Sequence of chain 1.A:
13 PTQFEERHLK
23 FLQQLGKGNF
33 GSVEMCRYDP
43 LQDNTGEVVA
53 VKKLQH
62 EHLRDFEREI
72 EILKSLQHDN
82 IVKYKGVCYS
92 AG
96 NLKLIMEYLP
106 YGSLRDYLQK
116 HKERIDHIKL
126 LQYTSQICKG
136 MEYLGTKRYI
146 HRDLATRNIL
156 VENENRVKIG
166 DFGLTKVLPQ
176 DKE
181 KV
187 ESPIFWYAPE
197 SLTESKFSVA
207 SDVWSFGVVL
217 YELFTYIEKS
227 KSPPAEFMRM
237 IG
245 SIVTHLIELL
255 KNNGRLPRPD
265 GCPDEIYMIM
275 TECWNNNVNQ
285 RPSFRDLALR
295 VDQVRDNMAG

The protein below binds the small molecule below.
Small molecule (SMILES): C[C@@H]1CCN(C(=O)N2CC[C@@H](S(=O)(=O)c3ccccc3)C2)C[C@@H]1N(C)c1ncnc2[nH]ccc12

Binding-site contacts:
Ligand atom C15 contacts residue LEU104 of chain 1.A at 3.9 Å (hydrophobic).
Ligand atom O27 contacts residue VAL35 of chain 1.A at 3.7 Å.
Ligand atom C34 contacts residue GLY33 of chain 1.A at 3.6 Å.
Ligand atom C17 contacts residue TYR103 of chain 1.A at 3.5 Å (hydrophobic).
Ligand atom C23 contacts residue LYS54 of chain 1.A at 3.9 Å.
Ligand atom C10 contacts residue LEU155 of chain 1.A at 3.6 Å (hydrophobic).
Ligand atom C1 contacts residue LEU155 of chain 1.A at 3.4 Å (hydrophobic).
Ligand atom C30 contacts residue GLY30 of chain 1.A at 3.7 Å.
Ligand atom C13 contacts residue LEU155 of chain 1.A at 3.8 Å (hydrophobic).
Ligand atom O20 contacts residue GLY28 of chain 1.A at 3.5 Å.
Ligand atom O28 contacts residue LYS29 of chain 1.A at 3.0 Å.
Ligand atom N14 contacts residue LEU155 of chain 1.A at 3.7 Å.
Ligand atom N16 contacts residue LEU104 of chain 1.A at 2.9 Å (h-bond).
Ligand atom N8 contacts residue LEU155 of chain 1.A at 3.9 Å.
Ligand atom C13 contacts residue ALA52 of chain 1.A at 3.7 Å (hydrophobic).
Ligand atom C15 contacts residue ALA52 of chain 1.A at 3.8 Å (hydrophobic).
Ligand atom C33 contacts residue GLY33 of chain 1.A at 3.9 Å.
Ligand atom C22 contacts residue VAL35 of chain 1.A at 3.6 Å (hydrophobic).
Ligand atom O27 contacts residue GLY33 of chain 1.A at 3.6 Å.
Ligand atom C1 contacts residue ARG152 of chain 1.A at 3.5 Å.
Ligand atom N18 contacts residue LEU155 of chain 1.A at 3.8 Å.
Ligand atom C1 contacts residue SER108 of chain 1.A at 3.6 Å.
Ligand atom C23 contacts residue VAL35 of chain 1.A at 3.7 Å (hydrophobic).
Ligand atom N16 contacts residue TYR103 of chain 1.A at 3.6 Å.
Ligand atom C22 contacts residue ASP166 of chain 1.A at 2.9 Å.
Ligand atom O28 contacts residue GLY30 of chain 1.A at 3.0 Å (h-bond).
Ligand atom C11 contacts residue LEU155 of chain 1.A at 3.8 Å (hydrophobic).
Ligand atom C17 contacts residue LEU104 of chain 1.A at 3.1 Å (hydrophobic).
Ligand atom C15 contacts residue LEU155 of chain 1.A at 3.8 Å (hydrophobic).
Ligand atom O27 contacts residue SER34 of chain 1.A at 3.1 Å.
Ligand atom C3 contacts residue GLY165 of chain 1.A at 3.5 Å.
Ligand atom C15 contacts residue GLU102 of chain 1.A at 4.0 Å.
Ligand atom C2 contacts residue LEU155 of chain 1.A at 3.7 Å (hydrophobic).
Ligand atom C10 contacts residue LEU27 of chain 1.A at 3.9 Å (hydrophobic).
Ligand atom N18 contacts residue LEU27 of chain 1.A at 3.7 Å.
Ligand atom C33 contacts residue PHE32 of chain 1.A at 3.9 Å (hydrophobic).
Ligand atom N14 contacts residue GLU102 of chain 1.A at 3.0 Å (salt-bridge).
Ligand atom C23 contacts residue ASP166 of chain 1.A at 3.4 Å.
Ligand atom C4 contacts residue ASN153 of chain 1.A at 3.7 Å.
Ligand atom N14 contacts residue ALA52 of chain 1.A at 3.4 Å.